Sequence of chain 1.D:
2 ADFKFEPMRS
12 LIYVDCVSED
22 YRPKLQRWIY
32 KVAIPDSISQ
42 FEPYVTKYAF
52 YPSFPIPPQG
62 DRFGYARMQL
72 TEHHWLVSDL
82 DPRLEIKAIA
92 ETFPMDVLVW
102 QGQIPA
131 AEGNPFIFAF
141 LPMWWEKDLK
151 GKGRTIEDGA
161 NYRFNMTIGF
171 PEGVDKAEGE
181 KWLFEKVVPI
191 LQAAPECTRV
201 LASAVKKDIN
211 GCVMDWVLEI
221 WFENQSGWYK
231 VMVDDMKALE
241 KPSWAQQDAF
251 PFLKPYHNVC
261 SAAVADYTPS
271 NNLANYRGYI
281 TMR

A small-molecule ligand and the protein it binds are described below.
Small molecule (SMILES): O=C1c2c(O)cc(O)cc2O[C@H](c2ccc(O)c(O)c2)[C@H]1O

Binding-site contacts:
Ligand atom C10 contacts residue SER38 of chain 1.D at 3.2 Å.
Ligand atom O30 contacts residue GLN70 of chain 1.D at 3.7 Å.
Ligand atom O27 contacts residue TYR49 of chain 1.D at 2.9 Å (h-bond).
Ligand atom C16 contacts residue PHE42 of chain 1.D at 3.7 Å (hydrophobic).
Ligand atom C18 contacts residue TRP76 of chain 1.D at 3.9 Å (hydrophobic).
Ligand atom O24 contacts residue DQH1 of chain 1.GA at 2.9 Å (h-bond).
Ligand atom C1 contacts residue GLN102 of chain 1.D at 3.7 Å.
Ligand atom C17 contacts residue ASP80 of chain 1.D at 3.6 Å.
Ligand atom C15 contacts residue PHE42 of chain 1.D at 3.9 Å (hydrophobic).
Ligand atom C15 contacts residue DQH1 of chain 1.GA at 3.2 Å.
Ligand atom C11 contacts residue HIS74 of chain 1.D at 3.6 Å.
Ligand atom C10 contacts residue TYR49 of chain 1.D at 3.6 Å (hydrophobic).
Ligand atom C18 contacts residue ASP80 of chain 1.D at 3.6 Å.
Ligand atom C14 contacts residue HIS74 of chain 1.D at 3.7 Å.
Ligand atom O13 contacts residue THR72 of chain 1.D at 3.5 Å.
Ligand atom C16 contacts residue DQH1 of chain 1.GA at 2.7 Å.
Ligand atom O23 contacts residue ASP80 of chain 1.D at 2.5 Å (salt-bridge).
Ligand atom O24 contacts residue ASP80 of chain 1.D at 2.8 Å (salt-bridge).
Ligand atom C18 contacts residue DQH1 of chain 1.GA at 3.8 Å.
Ligand atom O30 contacts residue PHE51 of chain 1.D at 3.7 Å.
Ligand atom C10 contacts residue HIS74 of chain 1.D at 3.8 Å.
Ligand atom O27 contacts residue HIS74 of chain 1.D at 2.9 Å (h-bond).
Ligand atom O24 contacts residue TRP76 of chain 1.D at 3.6 Å.
Ligand atom C17 contacts residue DQH1 of chain 1.GA at 2.9 Å.
Ligand atom O29 contacts residue PHE136 of chain 1.D at 3.4 Å.
Ligand atom C17 contacts residue TRP76 of chain 1.D at 3.9 Å (hydrophobic).
Ligand atom C15 contacts residue SER38 of chain 1.D at 3.6 Å.
Ligand atom O23 contacts residue TRP76 of chain 1.D at 3.5 Å.
Ligand atom O13 contacts residue PHE51 of chain 1.D at 3.2 Å.
Ligand atom O29 contacts residue GLN102 of chain 1.D at 2.5 Å (h-bond).
Ligand atom O12 contacts residue DQH1 of chain 1.GA at 3.6 Å.
Ligand atom C5 contacts residue PHE136 of chain 1.D at 3.7 Å (hydrophobic).
Ligand atom O27 contacts residue SER38 of chain 1.D at 2.6 Å (h-bond).
Ligand atom C1 contacts residue TRP29 of chain 1.D at 3.7 Å (hydrophobic).
Ligand atom C9 contacts residue TYR49 of chain 1.D at 3.5 Å (hydrophobic).
Ligand atom C9 contacts residue THR72 of chain 1.D at 3.6 Å.
Ligand atom O13 contacts residue TYR49 of chain 1.D at 2.7 Å (h-bond).
Ligand atom O30 contacts residue THR72 of chain 1.D at 3.2 Å (h-bond).
Ligand atom O23 contacts residue PHE138 of chain 1.D at 3.4 Å.
Ligand atom C6 contacts residue GLN102 of chain 1.D at 3.5 Å.